Binding-site contacts:
Ligand atom S18 contacts residue THR220 of chain 1.A at 3.8 Å.
Ligand atom C8 contacts residue MET85 of chain 1.A at 3.5 Å (hydrophobic).
Ligand atom C13 contacts residue MET82 of chain 1.A at 3.8 Å (hydrophobic).
Ligand atom C4 contacts residue MET85 of chain 1.A at 3.7 Å (hydrophobic).
Ligand atom C3 contacts residue MET85 of chain 1.A at 3.6 Å (hydrophobic).
Ligand atom C31 contacts residue LEU44 of chain 1.A at 3.5 Å (hydrophobic).
Ligand atom C28 contacts residue PHE104 of chain 1.A at 3.7 Å (hydrophobic).
Ligand atom O20 contacts residue THR220 of chain 1.A at 2.7 Å (h-bond).
Ligand atom O19 contacts residue THR220 of chain 1.A at 3.3 Å.
Ligand atom C31 contacts residue MET120 of chain 1.A at 3.6 Å (hydrophobic).
Ligand atom C24 contacts residue PHE104 of chain 1.A at 3.7 Å (hydrophobic).
Ligand atom C7 contacts residue GLN51 of chain 1.A at 3.5 Å.
Ligand atom N17 contacts residue ASN45 of chain 1.A at 2.6 Å (h-bond).
Ligand atom C23 contacts residue MET85 of chain 1.A at 3.7 Å (hydrophobic).
Ligand atom O19 contacts residue ILE228 of chain 1.A at 3.8 Å.
Ligand atom C5 contacts residue LEU44 of chain 1.A at 3.3 Å (hydrophobic).
Ligand atom O2 contacts residue MET85 of chain 1.A at 3.7 Å.
Ligand atom C27 contacts residue LEU213 of chain 1.A at 3.6 Å (hydrophobic).
Ligand atom C12 contacts residue MET82 of chain 1.A at 3.5 Å (hydrophobic).
Ligand atom C6 contacts residue LEU47 of chain 1.A at 3.7 Å (hydrophobic).
Ligand atom C26 contacts residue LEU89 of chain 1.A at 3.8 Å (hydrophobic).
Ligand atom C13 contacts residue LEU213 of chain 1.A at 3.6 Å (hydrophobic).
Ligand atom O19 contacts residue ASN45 of chain 1.A at 3.1 Å (h-bond).
Ligand atom O19 contacts residue PHE230 of chain 1.A at 3.4 Å.
Ligand atom C21 contacts residue TYR216 of chain 1.A at 3.8 Å (hydrophobic).
Ligand atom O2 contacts residue LEU89 of chain 1.A at 3.6 Å.
Ligand atom C29 contacts residue PHE104 of chain 1.A at 3.6 Å (hydrophobic).
Ligand atom O20 contacts residue TYR216 of chain 1.A at 3.6 Å.
Ligand atom C15 contacts residue ASN45 of chain 1.A at 3.6 Å.
Ligand atom C26 contacts residue LEU213 of chain 1.A at 3.5 Å (hydrophobic).
Ligand atom C14 contacts residue CYS217 of chain 1.A at 3.4 Å (hydrophobic).
Ligand atom S18 contacts residue ASN45 of chain 1.A at 3.5 Å (h-bond).
Ligand atom C22 contacts residue MET85 of chain 1.A at 3.6 Å (hydrophobic).
Ligand atom C6 contacts residue LEU44 of chain 1.A at 3.6 Å (hydrophobic).
Ligand atom C23 contacts residue TRP81 of chain 1.A at 3.7 Å (hydrophobic).
Ligand atom C6 contacts residue GLY48 of chain 1.A at 3.8 Å.
Ligand atom O20 contacts residue CYS217 of chain 1.A at 3.7 Å.
Ligand atom C8 contacts residue PHE104 of chain 1.A at 3.8 Å (hydrophobic).
Ligand atom C16 contacts residue ASN45 of chain 1.A at 3.5 Å.
Ligand atom O30 contacts residue LEU44 of chain 1.A at 3.5 Å.

Sequence of chain 1.A:
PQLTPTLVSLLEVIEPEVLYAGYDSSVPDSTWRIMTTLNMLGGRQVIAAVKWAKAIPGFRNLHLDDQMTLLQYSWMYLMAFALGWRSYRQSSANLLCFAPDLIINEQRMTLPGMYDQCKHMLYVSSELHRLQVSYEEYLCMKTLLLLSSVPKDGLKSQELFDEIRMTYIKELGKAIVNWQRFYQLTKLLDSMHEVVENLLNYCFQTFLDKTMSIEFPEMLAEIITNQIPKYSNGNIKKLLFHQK

The small molecule below binds the protein below.
Small molecule (SMILES): CC/C(=C1\c2ccccc2OCc2cccc(OC)c21)c1cccc(NS(C)(=O)=O)c1